Sequence of chain 1.B:
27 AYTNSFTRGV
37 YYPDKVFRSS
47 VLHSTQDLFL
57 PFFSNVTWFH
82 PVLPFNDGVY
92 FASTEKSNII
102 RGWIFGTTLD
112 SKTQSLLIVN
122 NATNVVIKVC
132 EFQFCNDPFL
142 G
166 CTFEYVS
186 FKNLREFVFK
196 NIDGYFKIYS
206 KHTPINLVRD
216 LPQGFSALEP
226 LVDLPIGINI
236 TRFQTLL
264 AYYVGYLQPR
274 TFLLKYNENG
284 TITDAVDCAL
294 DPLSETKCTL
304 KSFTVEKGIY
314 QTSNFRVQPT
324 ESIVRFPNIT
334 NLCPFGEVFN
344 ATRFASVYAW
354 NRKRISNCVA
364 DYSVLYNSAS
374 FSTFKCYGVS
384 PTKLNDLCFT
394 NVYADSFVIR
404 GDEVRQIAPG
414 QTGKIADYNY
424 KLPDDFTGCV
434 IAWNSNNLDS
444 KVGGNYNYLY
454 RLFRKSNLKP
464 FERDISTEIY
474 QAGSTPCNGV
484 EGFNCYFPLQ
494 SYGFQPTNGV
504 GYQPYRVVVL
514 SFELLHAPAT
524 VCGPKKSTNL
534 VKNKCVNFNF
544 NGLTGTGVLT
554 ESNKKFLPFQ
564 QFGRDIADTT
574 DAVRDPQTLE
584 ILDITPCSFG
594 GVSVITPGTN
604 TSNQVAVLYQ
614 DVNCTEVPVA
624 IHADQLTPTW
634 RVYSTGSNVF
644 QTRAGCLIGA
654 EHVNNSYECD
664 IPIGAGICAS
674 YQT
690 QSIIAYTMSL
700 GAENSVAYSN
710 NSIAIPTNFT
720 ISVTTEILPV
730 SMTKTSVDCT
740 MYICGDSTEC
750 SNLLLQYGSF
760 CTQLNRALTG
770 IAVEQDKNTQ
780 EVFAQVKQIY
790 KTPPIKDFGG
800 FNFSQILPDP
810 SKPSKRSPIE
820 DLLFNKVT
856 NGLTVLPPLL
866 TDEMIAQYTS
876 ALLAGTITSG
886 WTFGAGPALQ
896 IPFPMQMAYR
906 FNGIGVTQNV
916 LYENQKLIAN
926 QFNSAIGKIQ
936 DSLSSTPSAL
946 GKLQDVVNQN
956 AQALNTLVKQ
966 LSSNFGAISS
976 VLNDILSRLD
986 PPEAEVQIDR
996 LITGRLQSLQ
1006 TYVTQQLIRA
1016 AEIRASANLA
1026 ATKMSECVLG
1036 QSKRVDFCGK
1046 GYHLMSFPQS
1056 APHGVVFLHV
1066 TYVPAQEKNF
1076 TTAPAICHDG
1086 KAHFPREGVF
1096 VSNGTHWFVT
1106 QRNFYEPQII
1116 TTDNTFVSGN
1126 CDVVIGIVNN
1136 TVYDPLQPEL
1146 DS

A protein and the small-molecule ligand that binds it are described below.
Small molecule (SMILES): CC(=O)N[C@H]1[C@H](O[C@H]2[C@H](O)[C@@H](NC(C)=O)CO[C@@H]2CO)O[C@H](CO)[C@@H](O)[C@@H]1O

Binding-site contacts:
Ligand atom C8 contacts residue ASN331 of chain 1.B at 4.2 Å.
Ligand atom O5 contacts residue ASN331 of chain 1.B at 2.4 Å (h-bond).
Ligand atom C8 contacts residue PRO579 of chain 1.B at 4.3 Å (hydrophobic).
Ligand atom C3 contacts residue GLN580 of chain 1.B at 4.2 Å.
Ligand atom C7 contacts residue GLN580 of chain 1.B at 4.1 Å.
Ligand atom C5 contacts residue ASN331 of chain 1.B at 3.6 Å.
Ligand atom C1 contacts residue ASN331 of chain 1.B at 1.4 Å.
Ligand atom C6 contacts residue ASN331 of chain 1.B at 4.4 Å.
Ligand atom N2 contacts residue ASN331 of chain 1.B at 2.9 Å (h-bond).
Ligand atom N2 contacts residue GLN580 of chain 1.B at 3.3 Å (h-bond).
Ligand atom C4 contacts residue ASN331 of chain 1.B at 4.2 Å.
Ligand atom C2 contacts residue GLN580 of chain 1.B at 4.2 Å.
Ligand atom C8 contacts residue GLN580 of chain 1.B at 3.8 Å.
Ligand atom C8 contacts residue LEU582 of chain 1.B at 4.3 Å (hydrophobic).
Ligand atom C7 contacts residue ASN331 of chain 1.B at 3.0 Å.
Ligand atom O7 contacts residue ASN331 of chain 1.B at 2.8 Å (h-bond).
Ligand atom C2 contacts residue ASN331 of chain 1.B at 2.5 Å.
Ligand atom C3 contacts residue ASN331 of chain 1.B at 3.8 Å.